Binding-site contacts:
Ligand atom N4 contacts residue ALA207 of chain 1.D at 4.0 Å.
Ligand atom N3 contacts residue ALA210 of chain 1.D at 3.6 Å.
Ligand atom C2' contacts residue VAL26 of chain 1.D at 4.1 Å (hydrophobic).
Ligand atom C4 contacts residue GLY178 of chain 1.D at 3.9 Å.
Ligand atom C4 contacts residue ALA209 of chain 1.D at 4.0 Å (hydrophobic).
Ligand atom C5 contacts residue GLY23 of chain 1.D at 4.0 Å.
Ligand atom N4 contacts residue PRO206 of chain 1.D at 3.1 Å (h-bond).
Ligand atom O2 contacts residue ALA209 of chain 1.D at 3.9 Å.
Ligand atom O2' contacts residue ALA210 of chain 1.D at 3.0 Å.
Ligand atom O2' contacts residue VAL26 of chain 1.D at 4.2 Å.
Ligand atom C5' contacts residue SO41 of chain 1.N at 3.4 Å.
Ligand atom O2 contacts residue GLY208 of chain 1.D at 3.5 Å.
Ligand atom O2' contacts residue GLU61 of chain 1.D at 3.9 Å.
Ligand atom O5' contacts residue SO41 of chain 1.N at 3.6 Å.
Ligand atom C6 contacts residue GLY23 of chain 1.D at 4.0 Å.
Ligand atom N3 contacts residue GLY208 of chain 1.D at 3.3 Å (h-bond).
Ligand atom N3 contacts residue ALA209 of chain 1.D at 3.2 Å (h-bond).
Ligand atom C2' contacts residue ALA210 of chain 1.D at 4.1 Å (hydrophobic).
Ligand atom N3 contacts residue PRO206 of chain 1.D at 4.2 Å.
Ligand atom C4 contacts residue PRO206 of chain 1.D at 4.1 Å (hydrophobic).
Ligand atom C5 contacts residue SER179 of chain 1.D at 4.2 Å.
Ligand atom C2 contacts residue ALA209 of chain 1.D at 4.0 Å (hydrophobic).
Ligand atom C5 contacts residue VAL26 of chain 1.D at 3.6 Å (hydrophobic).
Ligand atom C2 contacts residue GLY208 of chain 1.D at 3.8 Å.
Ligand atom C4 contacts residue SER179 of chain 1.D at 4.2 Å.
Ligand atom O2 contacts residue ALA210 of chain 1.D at 3.1 Å.
Ligand atom C5 contacts residue GLY178 of chain 1.D at 3.7 Å.
Ligand atom N1 contacts residue VAL26 of chain 1.D at 4.1 Å.
Ligand atom N4 contacts residue GLY178 of chain 1.D at 3.1 Å (h-bond).
Ligand atom N3 contacts residue ALA207 of chain 1.D at 4.1 Å.
Ligand atom O5' contacts residue GLY21 of chain 1.D at 3.8 Å.
Ligand atom N4 contacts residue ALA209 of chain 1.D at 3.6 Å.
Ligand atom O5' contacts residue GLY23 of chain 1.D at 3.6 Å.
Ligand atom C6 contacts residue VAL26 of chain 1.D at 4.0 Å (hydrophobic).
Ligand atom C2 contacts residue ALA210 of chain 1.D at 3.8 Å (hydrophobic).
Ligand atom C4 contacts residue VAL26 of chain 1.D at 3.7 Å (hydrophobic).
Ligand atom N4 contacts residue VAL26 of chain 1.D at 3.6 Å.
Ligand atom N4 contacts residue SER179 of chain 1.D at 4.2 Å.
Ligand atom N4 contacts residue LEU205 of chain 1.D at 3.9 Å.
Ligand atom C4 contacts residue GLY208 of chain 1.D at 4.1 Å.

Sequence of chain 1.D:
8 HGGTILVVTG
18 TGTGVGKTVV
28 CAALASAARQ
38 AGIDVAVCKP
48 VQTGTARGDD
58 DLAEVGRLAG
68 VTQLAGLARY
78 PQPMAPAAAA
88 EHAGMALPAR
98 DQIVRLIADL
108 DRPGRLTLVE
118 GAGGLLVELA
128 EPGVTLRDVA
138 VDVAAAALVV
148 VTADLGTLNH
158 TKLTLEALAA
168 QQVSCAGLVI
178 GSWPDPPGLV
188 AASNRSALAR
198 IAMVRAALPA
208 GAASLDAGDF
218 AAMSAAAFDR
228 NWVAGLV

This small molecule binds to this protein.
Small molecule (SMILES): Nc1ccn([C@@H]2O[C@H](CO)[C@@H](O)[C@H]2O)c(=O)n1